Sequence of chain 1.Y:
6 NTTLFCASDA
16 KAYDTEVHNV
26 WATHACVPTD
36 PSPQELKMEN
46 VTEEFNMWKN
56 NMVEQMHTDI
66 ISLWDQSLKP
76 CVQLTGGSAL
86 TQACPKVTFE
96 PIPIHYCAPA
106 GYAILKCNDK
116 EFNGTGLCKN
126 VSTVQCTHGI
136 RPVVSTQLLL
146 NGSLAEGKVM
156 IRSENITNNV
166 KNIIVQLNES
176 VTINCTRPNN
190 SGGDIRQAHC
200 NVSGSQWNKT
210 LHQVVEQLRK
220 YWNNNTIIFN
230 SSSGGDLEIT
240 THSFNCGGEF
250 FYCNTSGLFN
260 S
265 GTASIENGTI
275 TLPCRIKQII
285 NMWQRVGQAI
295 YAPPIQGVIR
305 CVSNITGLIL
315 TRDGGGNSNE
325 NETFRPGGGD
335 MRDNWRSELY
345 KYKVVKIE

A protein and the small-molecule ligand that binds it are described below.
Small molecule (SMILES): CC(=O)N[C@@H]1[C@@H](O)[C@H](O)[C@@H](CO)O[C@H]1O

Binding-site contacts:
Ligand atom C8 contacts residue ASN244 of chain 1.Y at 3.9 Å.
Ligand atom N2 contacts residue ASN146 of chain 1.Y at 2.9 Å (h-bond).
Ligand atom C3 contacts residue VAL306 of chain 1.Y at 3.7 Å (hydrophobic).
Ligand atom O5 contacts residue PRO96 of chain 1.Y at 4.1 Å.
Ligand atom C6 contacts residue GLU95 of chain 1.Y at 3.8 Å.
Ligand atom C2 contacts residue SER307 of chain 1.Y at 3.2 Å.
Ligand atom C8 contacts residue LEU145 of chain 1.Y at 3.7 Å (hydrophobic).
Ligand atom C3 contacts residue CYS305 of chain 1.Y at 4.2 Å (hydrophobic).
Ligand atom C6 contacts residue VAL306 of chain 1.Y at 3.8 Å (hydrophobic).
Ligand atom O7 contacts residue ASN244 of chain 1.Y at 3.7 Å.
Ligand atom C5 contacts residue GLU95 of chain 1.Y at 4.0 Å.
Ligand atom C3 contacts residue ASN146 of chain 1.Y at 3.8 Å.
Ligand atom C4 contacts residue VAL306 of chain 1.Y at 3.5 Å (hydrophobic).
Ligand atom C1 contacts residue VAL306 of chain 1.Y at 4.0 Å (hydrophobic).
Ligand atom C1 contacts residue PRO96 of chain 1.Y at 4.0 Å (hydrophobic).
Ligand atom O5 contacts residue ASN146 of chain 1.Y at 2.4 Å (h-bond).
Ligand atom O3 contacts residue SER307 of chain 1.Y at 3.9 Å.
Ligand atom C7 contacts residue ASN244 of chain 1.Y at 4.1 Å.
Ligand atom O4 contacts residue VAL306 of chain 1.Y at 3.3 Å (h-bond).
Ligand atom C7 contacts residue SER307 of chain 1.Y at 3.8 Å.
Ligand atom C5 contacts residue VAL306 of chain 1.Y at 3.0 Å (hydrophobic).
Ligand atom O3 contacts residue CYS305 of chain 1.Y at 3.5 Å.
Ligand atom O4 contacts residue GLU95 of chain 1.Y at 3.2 Å (salt-bridge).
Ligand atom O6 contacts residue ARG136 of chain 1.Y at 3.9 Å.
Ligand atom C1 contacts residue ASN146 of chain 1.Y at 1.4 Å.
Ligand atom O7 contacts residue PRO96 of chain 1.Y at 3.3 Å.
Ligand atom N2 contacts residue PRO96 of chain 1.Y at 4.1 Å.
Ligand atom C7 contacts residue ASN146 of chain 1.Y at 3.9 Å.
Ligand atom O3 contacts residue GLU95 of chain 1.Y at 3.8 Å.
Ligand atom N2 contacts residue SER307 of chain 1.Y at 2.8 Å (h-bond).
Ligand atom C7 contacts residue PRO96 of chain 1.Y at 4.0 Å (hydrophobic).
Ligand atom C2 contacts residue ASN146 of chain 1.Y at 2.5 Å.
Ligand atom C3 contacts residue SER307 of chain 1.Y at 3.1 Å.
Ligand atom C3 contacts residue GLU95 of chain 1.Y at 4.1 Å.
Ligand atom C1 contacts residue SER307 of chain 1.Y at 3.4 Å.
Ligand atom C8 contacts residue VAL138 of chain 1.Y at 3.8 Å (hydrophobic).
Ligand atom C2 contacts residue PRO96 of chain 1.Y at 3.5 Å (hydrophobic).
Ligand atom C5 contacts residue ASN146 of chain 1.Y at 3.6 Å.
Ligand atom C4 contacts residue GLU95 of chain 1.Y at 3.1 Å.
Ligand atom O5 contacts residue VAL306 of chain 1.Y at 4.0 Å.